Sequence of chain 1.B:
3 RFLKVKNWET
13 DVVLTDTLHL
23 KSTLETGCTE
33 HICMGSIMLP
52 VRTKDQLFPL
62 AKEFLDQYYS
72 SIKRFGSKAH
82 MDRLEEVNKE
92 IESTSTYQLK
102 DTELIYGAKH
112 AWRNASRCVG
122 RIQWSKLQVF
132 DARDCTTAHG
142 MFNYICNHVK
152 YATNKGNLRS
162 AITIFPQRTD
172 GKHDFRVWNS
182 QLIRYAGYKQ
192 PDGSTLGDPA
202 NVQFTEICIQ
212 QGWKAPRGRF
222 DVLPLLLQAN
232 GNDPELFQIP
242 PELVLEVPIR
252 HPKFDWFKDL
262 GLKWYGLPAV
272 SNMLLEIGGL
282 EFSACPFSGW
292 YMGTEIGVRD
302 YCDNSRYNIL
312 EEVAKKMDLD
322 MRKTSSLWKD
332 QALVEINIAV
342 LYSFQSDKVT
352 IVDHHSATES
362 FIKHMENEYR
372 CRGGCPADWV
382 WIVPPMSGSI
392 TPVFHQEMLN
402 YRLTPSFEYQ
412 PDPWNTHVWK

A small-molecule ligand and the protein it binds are described below.
Small molecule (SMILES): N=C(NCCC[C@H](N)C(=O)N[C@H]1CN[C@H](C(N)=O)C1)N[N+](=O)[O-]

Binding-site contacts:
Ligand atom O3 contacts residue GLY290 of chain 1.B at 3.1 Å (h-bond).
Ligand atom C' contacts residue HEM1 of chain 1.I at 3.9 Å.
Ligand atom NH2 contacts residue HEM1 of chain 1.I at 3.5 Å.
Ligand atom CZ contacts residue GLU296 of chain 1.B at 3.5 Å.
Ligand atom NH2 contacts residue PRO269 of chain 1.B at 3.9 Å.
Ligand atom CA contacts residue HEM1 of chain 1.I at 3.5 Å.
Ligand atom NH2 contacts residue GLU296 of chain 1.B at 2.8 Å (salt-bridge).
Ligand atom CD contacts residue GLU296 of chain 1.B at 3.5 Å.
Ligand atom O3 contacts residue PRO269 of chain 1.B at 3.4 Å.
Ligand atom NO contacts residue HEM1 of chain 1.I at 3.6 Å.
Ligand atom CA' contacts residue HEM1 of chain 1.I at 3.7 Å.
Ligand atom NO contacts residue GLY290 of chain 1.B at 3.4 Å (h-bond).
Ligand atom CG contacts residue VAL271 of chain 1.B at 3.7 Å (hydrophobic).
Ligand atom O contacts residue GLN182 of chain 1.B at 2.9 Å (h-bond).
Ligand atom CB' contacts residue HEM1 of chain 1.I at 3.8 Å.
Ligand atom O3 contacts residue TRP291 of chain 1.B at 2.9 Å (h-bond).
Ligand atom C contacts residue HEM1 of chain 1.I at 3.8 Å.
Ligand atom CZ contacts residue PRO269 of chain 1.B at 4.0 Å (hydrophobic).
Ligand atom O2 contacts residue GLY290 of chain 1.B at 3.0 Å (h-bond).
Ligand atom CB contacts residue GLU296 of chain 1.B at 3.3 Å.
Ligand atom C contacts residue GLN182 of chain 1.B at 3.5 Å.
Ligand atom O2 contacts residue SER289 of chain 1.B at 3.5 Å.
Ligand atom N2' contacts residue HEM1 of chain 1.I at 3.4 Å (h-bond).
Ligand atom CG contacts residue GLU296 of chain 1.B at 4.0 Å.
Ligand atom CD contacts residue HEM1 of chain 1.I at 3.7 Å.
Ligand atom N1' contacts residue TYR410 of chain 1.B at 3.6 Å (h-bond).
Ligand atom O2 contacts residue HEM1 of chain 1.I at 3.3 Å.
Ligand atom O3 contacts residue HEM1 of chain 1.I at 3.4 Å.
Ligand atom CA contacts residue GLU296 of chain 1.B at 3.4 Å.
Ligand atom NE contacts residue GLU296 of chain 1.B at 2.7 Å (salt-bridge).
Ligand atom CD contacts residue VAL271 of chain 1.B at 4.0 Å (hydrophobic).
Ligand atom N1' contacts residue HEM1 of chain 1.I at 3.2 Å (h-bond).
Ligand atom CZ contacts residue HEM1 of chain 1.I at 4.0 Å.
Ligand atom N contacts residue GLU296 of chain 1.B at 2.9 Å (salt-bridge).
Ligand atom NH1 contacts residue PRO269 of chain 1.B at 3.8 Å.
Ligand atom NO contacts residue PRO269 of chain 1.B at 3.7 Å.
Ligand atom NH2 contacts residue TRP291 of chain 1.B at 3.2 Å (h-bond).
Ligand atom N2' contacts residue GLN182 of chain 1.B at 3.9 Å.
Ligand atom N contacts residue HEM1 of chain 1.I at 3.9 Å.
Ligand atom NE contacts residue HEM1 of chain 1.I at 3.9 Å.